Sequence of chain 1.F:
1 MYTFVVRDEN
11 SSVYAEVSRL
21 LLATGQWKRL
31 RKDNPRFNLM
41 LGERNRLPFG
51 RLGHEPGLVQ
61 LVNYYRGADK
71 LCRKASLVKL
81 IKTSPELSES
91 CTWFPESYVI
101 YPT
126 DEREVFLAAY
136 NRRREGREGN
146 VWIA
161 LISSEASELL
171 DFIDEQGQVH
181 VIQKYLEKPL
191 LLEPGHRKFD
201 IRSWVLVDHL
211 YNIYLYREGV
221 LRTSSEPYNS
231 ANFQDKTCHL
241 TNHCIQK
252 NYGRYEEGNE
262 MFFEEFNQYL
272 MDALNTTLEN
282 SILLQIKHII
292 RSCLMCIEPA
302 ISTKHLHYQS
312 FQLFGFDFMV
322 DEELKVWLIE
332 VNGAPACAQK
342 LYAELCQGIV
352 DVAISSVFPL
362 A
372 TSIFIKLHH

Binding-site contacts:
Ligand atom N7 contacts residue GLN183 of chain 1.F at 3.4 Å (h-bond).
Ligand atom O3' contacts residue ASP200 of chain 1.F at 3.7 Å.
Ligand atom C3B contacts residue ASP318 of chain 1.F at 3.2 Å.
Ligand atom O3G contacts residue GLU331 of chain 1.F at 3.9 Å.
Ligand atom C6 contacts residue LYS184 of chain 1.F at 3.8 Å.
Ligand atom O1A contacts residue LYS74 of chain 1.F at 3.0 Å.
Ligand atom C2 contacts residue LEU186 of chain 1.F at 3.6 Å (hydrophobic).
Ligand atom N3 contacts residue LYS198 of chain 1.F at 3.3 Å (salt-bridge).
Ligand atom N7 contacts residue ILE148 of chain 1.F at 3.9 Å.
Ligand atom C5' contacts residue ASN242 of chain 1.F at 3.5 Å.
Ligand atom O3' contacts residue THR241 of chain 1.F at 3.2 Å (h-bond).
Ligand atom O2B contacts residue GLU331 of chain 1.F at 2.9 Å (salt-bridge).
Ligand atom O2G contacts residue GLU331 of chain 1.F at 2.5 Å (salt-bridge).
Ligand atom O3G contacts residue ARG222 of chain 1.F at 3.5 Å (salt-bridge).
Ligand atom O1B contacts residue ASN242 of chain 1.F at 3.3 Å (h-bond).
Ligand atom O2' contacts residue HIS239 of chain 1.F at 3.6 Å.
Ligand atom O2A contacts residue GLU331 of chain 1.F at 3.8 Å.
Ligand atom O2' contacts residue THR241 of chain 1.F at 3.0 Å (h-bond).
Ligand atom C6 contacts residue GLN183 of chain 1.F at 3.8 Å.
Ligand atom N3 contacts residue TYR185 of chain 1.F at 3.5 Å.
Ligand atom C2 contacts residue TYR185 of chain 1.F at 3.4 Å (hydrophobic).
Ligand atom PG contacts residue GLU331 of chain 1.F at 3.3 Å.
Ligand atom C5 contacts residue GLN183 of chain 1.F at 3.9 Å.
Ligand atom N6 contacts residue LYS184 of chain 1.F at 2.8 Å (salt-bridge).
Ligand atom C2 contacts residue LYS198 of chain 1.F at 3.8 Å.
Ligand atom O3G contacts residue ASP318 of chain 1.F at 2.7 Å (salt-bridge).
Ligand atom C4' contacts residue ASN242 of chain 1.F at 3.7 Å.
Ligand atom O2A contacts residue ILE330 of chain 1.F at 3.6 Å.
Ligand atom C3B contacts residue GLU331 of chain 1.F at 3.1 Å.
Ligand atom O2B contacts residue LYS74 of chain 1.F at 3.4 Å (salt-bridge).
Ligand atom N6 contacts residue GLN183 of chain 1.F at 2.9 Å (h-bond).
Ligand atom C8 contacts residue ILE148 of chain 1.F at 3.8 Å (hydrophobic).
Ligand atom O3G contacts residue ARG202 of chain 1.F at 2.5 Å (salt-bridge).
Ligand atom N1 contacts residue LEU186 of chain 1.F at 3.1 Å (h-bond).
Ligand atom C5 contacts residue ILE330 of chain 1.F at 3.8 Å (hydrophobic).
Ligand atom O4' contacts residue LEU240 of chain 1.F at 3.5 Å.
Ligand atom PB contacts residue GLU331 of chain 1.F at 3.6 Å.
Ligand atom PG contacts residue ASP318 of chain 1.F at 3.4 Å.
Ligand atom N7 contacts residue ILE330 of chain 1.F at 3.8 Å.
Ligand atom N1 contacts residue TYR185 of chain 1.F at 3.6 Å.

This small molecule binds to this protein.
Small molecule (SMILES): Nc1ncnc2c1ncn2[C@@H]1O[C@H](CO[P](=O)(O)O[P](=O)(O)CP(=O)(O)O)[C@@H](O)[C@H]1O